Binding-site contacts:
Ligand atom N contacts residue THR69 of chain 1.A at 2.9 Å (h-bond).
Ligand atom CE1 contacts residue ARG68 of chain 1.A at 3.2 Å.
Ligand atom CB contacts residue TYR71 of chain 1.A at 3.8 Å (hydrophobic).
Ligand atom CG contacts residue PHE19 of chain 1.A at 3.7 Å (hydrophobic).
Ligand atom CD1 contacts residue ARG68 of chain 1.A at 3.7 Å.
Ligand atom O contacts residue TYR71 of chain 1.A at 3.8 Å.
Ligand atom OE1 contacts residue TYR71 of chain 1.A at 3.0 Å (h-bond).
Ligand atom CB contacts residue THR69 of chain 1.A at 3.4 Å.
Ligand atom CG2 contacts residue ARG62 of chain 1.A at 3.9 Å.
Ligand atom CD1 contacts residue LEU60 of chain 1.A at 3.8 Å (hydrophobic).
Ligand atom CE2 contacts residue LEU26 of chain 1.A at 3.7 Å (hydrophobic).
Ligand atom CG contacts residue ARG68 of chain 1.A at 3.7 Å.
Ligand atom CE1 contacts residue THR69 of chain 1.A at 4.0 Å.
Ligand atom O contacts residue GLN24 of chain 1.A at 4.0 Å.
Ligand atom C contacts residue THR69 of chain 1.A at 3.9 Å.
Ligand atom CD1 contacts residue PHE19 of chain 1.A at 4.0 Å (hydrophobic).
Ligand atom OE1 contacts residue ALA70 of chain 1.A at 3.5 Å.
Ligand atom OD1 contacts residue ARG68 of chain 1.A at 3.1 Å (salt-bridge).
Ligand atom CB contacts residue ILE78 of chain 1.A at 4.0 Å (hydrophobic).
Ligand atom CA contacts residue THR69 of chain 1.A at 3.9 Å.
Ligand atom OD2 contacts residue GLN149 of chain 1.A at 3.7 Å.
Ligand atom C contacts residue THR69 of chain 1.A at 4.0 Å.
Ligand atom CZ contacts residue LEU26 of chain 1.A at 3.8 Å (hydrophobic).
Ligand atom OD1 contacts residue THR69 of chain 1.A at 3.6 Å.
Ligand atom OE1 contacts residue GLN24 of chain 1.A at 3.6 Å.
Ligand atom CD contacts residue TYR71 of chain 1.A at 3.7 Å (hydrophobic).
Ligand atom CA contacts residue THR69 of chain 1.A at 3.7 Å.
Ligand atom CG contacts residue THR69 of chain 1.A at 3.7 Å.
Ligand atom CD2 contacts residue GLN24 of chain 1.A at 4.0 Å.
Ligand atom CD1 contacts residue ILE78 of chain 1.A at 4.0 Å (hydrophobic).
Ligand atom OD2 contacts residue THR69 of chain 1.A at 4.0 Å.
Ligand atom OD2 contacts residue ARG68 of chain 1.A at 2.9 Å (salt-bridge).
Ligand atom CG contacts residue TYR71 of chain 1.A at 3.5 Å (hydrophobic).
Ligand atom O contacts residue THR69 of chain 1.A at 3.2 Å.
Ligand atom CB contacts residue GLN24 of chain 1.A at 4.0 Å.
Ligand atom CD contacts residue TYR71 of chain 1.A at 3.6 Å (hydrophobic).
Ligand atom CD1 contacts residue PHE19 of chain 1.A at 3.5 Å (hydrophobic).
Ligand atom CE2 contacts residue GLU25 of chain 1.A at 3.9 Å.
Ligand atom CD1 contacts residue THR69 of chain 1.A at 3.7 Å.
Ligand atom CE1 contacts residue PHE19 of chain 1.A at 3.9 Å (hydrophobic).

Sequence of chain 1.A:
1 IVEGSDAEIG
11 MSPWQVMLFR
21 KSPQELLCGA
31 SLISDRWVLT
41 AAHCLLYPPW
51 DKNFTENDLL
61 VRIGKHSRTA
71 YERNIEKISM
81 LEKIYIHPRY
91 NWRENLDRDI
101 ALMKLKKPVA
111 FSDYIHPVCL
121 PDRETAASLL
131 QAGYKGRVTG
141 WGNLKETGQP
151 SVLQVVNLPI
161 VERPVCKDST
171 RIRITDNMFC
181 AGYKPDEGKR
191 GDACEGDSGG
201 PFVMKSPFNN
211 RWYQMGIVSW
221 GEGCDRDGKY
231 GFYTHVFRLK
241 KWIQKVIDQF

The small molecule below binds the protein below.
Small molecule (SMILES): CC[C@H](C)[C@H](NC(=O)[C@H](CCC(=O)O)NC(=O)[C@H](CCC(=O)O)NC(=O)[C@H](Cc1ccccc1)NC(=O)[C@@H](N)CC(=O)O)C(=O)N1CCC[C@H]1C(N)=O